Binding-site contacts:
Ligand atom O3 contacts residue PHE150 of chain 2.D at 4.0 Å.
Ligand atom O5 contacts residue LEU237 of chain 2.D at 4.0 Å.
Ligand atom C4 contacts residue ASP108 of chain 2.D at 3.5 Å.
Ligand atom C6 contacts residue ALA107 of chain 2.D at 4.5 Å (hydrophobic).
Ligand atom C3 contacts residue PHE150 of chain 2.D at 3.5 Å (hydrophobic).
Ligand atom O4 contacts residue ASP108 of chain 2.D at 2.7 Å (salt-bridge).
Ligand atom C6 contacts residue TYR241 of chain 2.D at 3.6 Å (hydrophobic).
Ligand atom C4 contacts residue ALA107 of chain 2.D at 4.0 Å (hydrophobic).
Ligand atom C6 contacts residue PHE150 of chain 2.D at 4.2 Å (hydrophobic).
Ligand atom O4 contacts residue ALA107 of chain 2.D at 3.8 Å.
Ligand atom O6 contacts residue TYR241 of chain 2.D at 3.6 Å.
Ligand atom O4 contacts residue GLY125 of chain 2.D at 4.5 Å.
Ligand atom C3 contacts residue ASN152 of chain 2.D at 3.3 Å.
Ligand atom C4 contacts residue LEU237 of chain 2.D at 4.1 Å (hydrophobic).
Ligand atom O3 contacts residue ASN152 of chain 2.D at 3.0 Å (h-bond).
Ligand atom C5 contacts residue LEU237 of chain 2.D at 4.2 Å (hydrophobic).
Ligand atom C5 contacts residue PHE150 of chain 2.D at 3.6 Å (hydrophobic).
Ligand atom C4 contacts residue GLY236 of chain 2.D at 4.5 Å.
Ligand atom O4 contacts residue LEU237 of chain 2.D at 3.0 Å (h-bond).
Ligand atom C2 contacts residue ASN152 of chain 2.D at 3.9 Å.
Ligand atom O6 contacts residue SER238 of chain 2.D at 3.0 Å (h-bond).
Ligand atom C3 contacts residue GLY126 of chain 2.D at 4.3 Å.
Ligand atom C6 contacts residue LEU237 of chain 2.D at 3.9 Å (hydrophobic).
Ligand atom C4 contacts residue PHE150 of chain 2.D at 3.6 Å (hydrophobic).
Ligand atom C3 contacts residue ASP108 of chain 2.D at 3.6 Å.
Ligand atom O1 contacts residue LEU237 of chain 2.D at 4.3 Å.
Ligand atom C2 contacts residue LEU237 of chain 2.D at 4.4 Å (hydrophobic).
Ligand atom C6 contacts residue GLY236 of chain 2.D at 4.3 Å.
Ligand atom O2 contacts residue ASN152 of chain 2.D at 3.3 Å (h-bond).
Ligand atom O3 contacts residue GLY125 of chain 2.D at 3.9 Å.
Ligand atom O4 contacts residue GLY236 of chain 2.D at 3.3 Å.
Ligand atom C6 contacts residue SER238 of chain 2.D at 4.1 Å.
Ligand atom O3 contacts residue ASP108 of chain 2.D at 2.6 Å (salt-bridge).
Ligand atom O5 contacts residue SER238 of chain 2.D at 4.4 Å.
Ligand atom O3 contacts residue GLY126 of chain 2.D at 3.0 Å (h-bond).

Sequence of chain 2.D:
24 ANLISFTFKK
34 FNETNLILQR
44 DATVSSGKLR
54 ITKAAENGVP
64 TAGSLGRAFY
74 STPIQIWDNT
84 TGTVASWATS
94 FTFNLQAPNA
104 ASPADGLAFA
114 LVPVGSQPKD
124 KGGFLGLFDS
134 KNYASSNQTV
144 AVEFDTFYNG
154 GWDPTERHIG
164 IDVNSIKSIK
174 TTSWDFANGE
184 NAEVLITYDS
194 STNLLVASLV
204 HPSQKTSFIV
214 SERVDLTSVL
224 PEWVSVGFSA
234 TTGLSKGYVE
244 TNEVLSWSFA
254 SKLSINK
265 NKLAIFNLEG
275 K

The protein below binds the small molecule below.
Small molecule (SMILES): OC[C@H]1O[C@@H](O)[C@H](O)[C@@H](O)[C@H]1O